Binding-site contacts:
Ligand atom N15 contacts residue GLU696 of chain 1.B at 3.0 Å (salt-bridge).
Ligand atom N14 contacts residue SER645 of chain 1.B at 4.0 Å.
Ligand atom C01 contacts residue ARG476 of chain 1.B at 3.4 Å.
Ligand atom C04 contacts residue GLU696 of chain 1.B at 3.1 Å.
Ligand atom O17 contacts residue LEU470 of chain 1.B at 3.4 Å.
Ligand atom O17 contacts residue TYR441 of chain 1.B at 3.2 Å.
Ligand atom N14 contacts residue TYR441 of chain 1.B at 3.9 Å.
Ligand atom O17 contacts residue ARG476 of chain 1.B at 3.8 Å.
Ligand atom O17 contacts residue THR471 of chain 1.B at 3.9 Å.
Ligand atom C03 contacts residue SER645 of chain 1.B at 3.4 Å.
Ligand atom C02 contacts residue THR471 of chain 1.B at 3.3 Å.
Ligand atom O19 contacts residue MET699 of chain 1.B at 3.4 Å (h-bond).
Ligand atom O16 contacts residue ARG476 of chain 1.B at 2.4 Å (salt-bridge).
Ligand atom O19 contacts residue TYR441 of chain 1.B at 3.6 Å (h-bond).
Ligand atom NP3 contacts residue TYR441 of chain 1.B at 3.3 Å.
Ligand atom O16 contacts residue THR471 of chain 1.B at 2.9 Å (h-bond).
Ligand atom C01 contacts residue THR471 of chain 1.B at 3.3 Å.
Ligand atom NP3 contacts residue THR471 of chain 1.B at 3.9 Å.
Ligand atom O18 contacts residue GLU696 of chain 1.B at 3.6 Å.
Ligand atom O20 contacts residue GLU696 of chain 1.B at 3.5 Å (salt-bridge).
Ligand atom NP3 contacts residue PRO469 of chain 1.B at 3.0 Å (h-bond).
Ligand atom N15 contacts residue THR646 of chain 1.B at 4.0 Å.
Ligand atom O18 contacts residue GLY644 of chain 1.B at 3.3 Å.
Ligand atom O17 contacts residue PRO469 of chain 1.B at 3.9 Å.
Ligand atom C03 contacts residue TYR441 of chain 1.B at 3.7 Å (hydrophobic).
Ligand atom O18 contacts residue THR646 of chain 1.B at 2.7 Å (h-bond).
Ligand atom O16 contacts residue LEU470 of chain 1.B at 3.7 Å.
Ligand atom O20 contacts residue TYR441 of chain 1.B at 3.4 Å.
Ligand atom C05 contacts residue GLU696 of chain 1.B at 3.3 Å.
Ligand atom C04 contacts residue THR646 of chain 1.B at 4.0 Å.
Ligand atom N14 contacts residue GLU696 of chain 1.B at 3.4 Å (salt-bridge).
Ligand atom O19 contacts residue GLU696 of chain 1.B at 3.4 Å.
Ligand atom C01 contacts residue TYR441 of chain 1.B at 4.0 Å (hydrophobic).
Ligand atom C01 contacts residue LEU470 of chain 1.B at 3.7 Å (hydrophobic).
Ligand atom C02 contacts residue TYR441 of chain 1.B at 4.0 Å (hydrophobic).
Ligand atom C04 contacts residue SER645 of chain 1.B at 3.7 Å.
Ligand atom O19 contacts residue THR677 of chain 1.B at 3.8 Å.
Ligand atom O18 contacts residue SER645 of chain 1.B at 2.6 Å (h-bond).
Ligand atom C05 contacts residue TYR441 of chain 1.B at 3.7 Å (hydrophobic).
Ligand atom C03 contacts residue GLY644 of chain 1.B at 3.7 Å.

A small-molecule ligand and the protein it binds are described below.
Small molecule (SMILES): N[C@@H](Cn1oc(=O)[nH]c1=O)C(=O)O

Sequence of chain 1.B:
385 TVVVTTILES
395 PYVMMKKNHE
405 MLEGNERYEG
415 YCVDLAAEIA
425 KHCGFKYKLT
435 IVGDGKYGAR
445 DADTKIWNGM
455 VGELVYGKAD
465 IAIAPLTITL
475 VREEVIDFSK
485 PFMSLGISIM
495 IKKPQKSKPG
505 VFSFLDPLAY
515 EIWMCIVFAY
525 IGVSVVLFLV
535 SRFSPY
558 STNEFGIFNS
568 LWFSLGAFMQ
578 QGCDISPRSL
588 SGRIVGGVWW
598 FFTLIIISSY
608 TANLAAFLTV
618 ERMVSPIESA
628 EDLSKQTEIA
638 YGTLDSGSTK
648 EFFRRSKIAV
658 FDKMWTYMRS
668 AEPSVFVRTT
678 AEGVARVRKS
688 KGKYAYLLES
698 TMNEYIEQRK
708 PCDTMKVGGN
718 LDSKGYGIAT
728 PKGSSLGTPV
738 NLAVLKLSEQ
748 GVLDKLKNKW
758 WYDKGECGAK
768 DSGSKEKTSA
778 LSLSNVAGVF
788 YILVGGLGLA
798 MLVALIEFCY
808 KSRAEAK